A protein and the small-molecule ligand that binds it are described below.
Small molecule (SMILES): O=C1CCCC(=O)C1=C(O)c1ccc(C(F)(F)F)cc1[N+](=O)[O-]

Binding-site contacts:
Ligand atom C10 contacts residue PHE336 of chain 1.E at 3.7 Å (hydrophobic).
Ligand atom ON2 contacts residue PHE347 of chain 1.E at 3.1 Å.
Ligand atom F1 contacts residue LEU367 of chain 1.E at 3.7 Å.
Ligand atom C4 contacts residue PHE359 of chain 1.E at 3.6 Å (hydrophobic).
Ligand atom F2 contacts residue PHE364 of chain 1.E at 3.0 Å.
Ligand atom C1 contacts residue CO1 of chain 1.S at 3.0 Å.
Ligand atom O7 contacts residue PHE336 of chain 1.E at 3.4 Å.
Ligand atom O1 contacts residue PHE364 of chain 1.E at 3.1 Å.
Ligand atom C11 contacts residue PHE364 of chain 1.E at 3.5 Å (hydrophobic).
Ligand atom C8 contacts residue PHE336 of chain 1.E at 3.3 Å (hydrophobic).
Ligand atom C7 contacts residue CO1 of chain 1.S at 3.1 Å.
Ligand atom C4 contacts residue PRO239 of chain 1.E at 3.6 Å (hydrophobic).
Ligand atom O7 contacts residue HIS266 of chain 1.E at 3.6 Å.
Ligand atom C12 contacts residue GLN334 of chain 1.E at 3.5 Å.
Ligand atom O7 contacts residue CO1 of chain 1.S at 2.0 Å.
Ligand atom O7 contacts residue GLU349 of chain 1.E at 2.9 Å (salt-bridge).
Ligand atom C12 contacts residue GLY360 of chain 1.E at 3.3 Å.
Ligand atom ON1 contacts residue HIS266 of chain 1.E at 3.4 Å.
Ligand atom C10 contacts residue PHE364 of chain 1.E at 3.4 Å (hydrophobic).
Ligand atom F3 contacts residue LEU367 of chain 1.E at 3.5 Å.
Ligand atom C13 contacts residue GLN334 of chain 1.E at 3.8 Å.
Ligand atom F1 contacts residue PHE364 of chain 1.E at 3.6 Å.
Ligand atom O5 contacts residue HIS183 of chain 1.E at 2.8 Å (h-bond).
Ligand atom C13 contacts residue PHE359 of chain 1.E at 3.2 Å (hydrophobic).
Ligand atom C7 contacts residue HIS266 of chain 1.E at 3.6 Å.
Ligand atom F2 contacts residue ASN363 of chain 1.E at 3.4 Å.
Ligand atom ON2 contacts residue PHE336 of chain 1.E at 3.7 Å.
Ligand atom C11 contacts residue PHE336 of chain 1.E at 3.7 Å (hydrophobic).
Ligand atom C13 contacts residue PHE336 of chain 1.E at 3.5 Å (hydrophobic).
Ligand atom C6 contacts residue PHE359 of chain 1.E at 3.8 Å (hydrophobic).
Ligand atom F3 contacts residue ASN363 of chain 1.E at 3.3 Å.
Ligand atom ON1 contacts residue GLN265 of chain 1.E at 3.4 Å (h-bond).
Ligand atom O5 contacts residue HIS266 of chain 1.E at 3.6 Å.
Ligand atom O7 contacts residue PHE359 of chain 1.E at 3.5 Å (h-bond).
Ligand atom C6 contacts residue CO1 of chain 1.S at 3.6 Å.
Ligand atom F3 contacts residue LEU323 of chain 1.E at 3.5 Å.
Ligand atom C9 contacts residue PHE336 of chain 1.E at 3.4 Å (hydrophobic).
Ligand atom O5 contacts residue CO1 of chain 1.S at 1.9 Å.
Ligand atom O5 contacts residue PHE359 of chain 1.E at 3.5 Å.
Ligand atom ON2 contacts residue MPD1 of chain 1.U at 3.4 Å.

Sequence of chain 1.E:
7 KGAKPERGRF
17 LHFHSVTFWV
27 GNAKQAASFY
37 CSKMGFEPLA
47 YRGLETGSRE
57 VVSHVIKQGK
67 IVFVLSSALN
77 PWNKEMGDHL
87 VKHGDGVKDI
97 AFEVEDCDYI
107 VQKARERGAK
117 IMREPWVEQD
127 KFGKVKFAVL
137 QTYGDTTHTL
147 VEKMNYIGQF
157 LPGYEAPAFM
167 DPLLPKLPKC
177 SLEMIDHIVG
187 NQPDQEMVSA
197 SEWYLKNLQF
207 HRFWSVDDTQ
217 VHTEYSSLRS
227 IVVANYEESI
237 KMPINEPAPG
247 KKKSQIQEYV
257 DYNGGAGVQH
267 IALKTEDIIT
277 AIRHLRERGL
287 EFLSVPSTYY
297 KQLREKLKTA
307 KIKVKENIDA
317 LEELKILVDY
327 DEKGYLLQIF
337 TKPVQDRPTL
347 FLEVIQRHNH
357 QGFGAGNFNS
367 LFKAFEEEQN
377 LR